Sequence of chain 1.B:
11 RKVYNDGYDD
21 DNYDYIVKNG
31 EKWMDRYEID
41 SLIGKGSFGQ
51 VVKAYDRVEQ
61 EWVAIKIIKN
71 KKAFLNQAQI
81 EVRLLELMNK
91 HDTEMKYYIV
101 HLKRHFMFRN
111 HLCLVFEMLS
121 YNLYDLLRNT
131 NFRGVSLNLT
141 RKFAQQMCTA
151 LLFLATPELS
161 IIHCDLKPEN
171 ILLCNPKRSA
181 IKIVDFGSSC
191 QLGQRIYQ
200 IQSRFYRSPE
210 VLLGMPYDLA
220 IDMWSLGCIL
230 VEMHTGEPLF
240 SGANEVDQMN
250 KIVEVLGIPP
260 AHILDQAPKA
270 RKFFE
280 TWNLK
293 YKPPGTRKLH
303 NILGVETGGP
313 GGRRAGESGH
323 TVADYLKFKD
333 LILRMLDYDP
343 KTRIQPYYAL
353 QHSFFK

Binding-site contacts:
Ligand atom NAD contacts residue GLU117 of chain 1.B at 2.9 Å (salt-bridge).
Ligand atom CAA contacts residue PHE48 of chain 1.B at 3.8 Å (hydrophobic).
Ligand atom CBA contacts residue LEU119 of chain 1.B at 3.9 Å (hydrophobic).
Ligand atom NAS contacts residue LEU119 of chain 1.B at 3.2 Å (h-bond).
Ligand atom CAB contacts residue MET118 of chain 1.B at 3.3 Å (hydrophobic).
Ligand atom CAM contacts residue TYR121 of chain 1.B at 3.8 Å (hydrophobic).
Ligand atom CAB contacts residue SER120 of chain 1.B at 3.7 Å.
Ligand atom OAV contacts residue ILE43 of chain 1.B at 3.5 Å.
Ligand atom CAI contacts residue VAL51 of chain 1.B at 3.6 Å (hydrophobic).
Ligand atom CAP contacts residue ASN122 of chain 1.B at 3.6 Å.
Ligand atom NBH contacts residue ASP125 of chain 1.B at 3.7 Å.
Ligand atom CAN contacts residue ILE43 of chain 1.B at 3.6 Å (hydrophobic).
Ligand atom SAW contacts residue ILE43 of chain 1.B at 3.7 Å.
Ligand atom CAJ contacts residue VAL184 of chain 1.B at 3.4 Å (hydrophobic).
Ligand atom OAV contacts residue MET118 of chain 1.B at 3.3 Å.
Ligand atom CAX contacts residue PHE48 of chain 1.B at 3.9 Å (hydrophobic).
Ligand atom CAM contacts residue LEU172 of chain 1.B at 3.9 Å (hydrophobic).
Ligand atom CAL contacts residue TYR121 of chain 1.B at 3.8 Å (hydrophobic).
Ligand atom SAW contacts residue LEU172 of chain 1.B at 3.8 Å.
Ligand atom NAU contacts residue LEU119 of chain 1.B at 2.8 Å (h-bond).
Ligand atom CBE contacts residue LEU119 of chain 1.B at 3.4 Å (hydrophobic).
Ligand atom CAM contacts residue SER120 of chain 1.B at 3.6 Å.
Ligand atom CBF contacts residue ILE43 of chain 1.B at 3.3 Å (hydrophobic).
Ligand atom CAG contacts residue PHE48 of chain 1.B at 3.6 Å (hydrophobic).
Ligand atom NAD contacts residue ALA64 of chain 1.B at 3.9 Å.
Ligand atom NAU contacts residue SER120 of chain 1.B at 3.5 Å (h-bond).
Ligand atom CAK contacts residue VAL51 of chain 1.B at 3.8 Å (hydrophobic).
Ligand atom CBA contacts residue LEU172 of chain 1.B at 3.6 Å (hydrophobic).
Ligand atom NAS contacts residue LEU172 of chain 1.B at 3.5 Å.
Ligand atom CBD contacts residue LEU119 of chain 1.B at 3.8 Å (hydrophobic).
Ligand atom CAH contacts residue VAL184 of chain 1.B at 3.5 Å (hydrophobic).
Ligand atom CAP contacts residue ASP125 of chain 1.B at 3.6 Å.
Ligand atom CBG contacts residue LEU172 of chain 1.B at 3.7 Å (hydrophobic).
Ligand atom CBF contacts residue SER120 of chain 1.B at 3.5 Å.
Ligand atom CBE contacts residue LEU172 of chain 1.B at 3.6 Å (hydrophobic).
Ligand atom CAC contacts residue ASP125 of chain 1.B at 3.2 Å.
Ligand atom NAD contacts residue LEU119 of chain 1.B at 3.7 Å.
Ligand atom CAO contacts residue ASP125 of chain 1.B at 3.5 Å.
Ligand atom CBD contacts residue SER120 of chain 1.B at 3.3 Å.
Ligand atom CBD contacts residue ILE43 of chain 1.B at 3.8 Å (hydrophobic).

This small molecule binds to this protein.
Small molecule (SMILES): CCC(=O)Nc1ccc(C(=O)c2sc(Nc3ccc(N4CCN(C)CC4)cc3OC)nc2N)cc1